Sequence of chain 2.C:
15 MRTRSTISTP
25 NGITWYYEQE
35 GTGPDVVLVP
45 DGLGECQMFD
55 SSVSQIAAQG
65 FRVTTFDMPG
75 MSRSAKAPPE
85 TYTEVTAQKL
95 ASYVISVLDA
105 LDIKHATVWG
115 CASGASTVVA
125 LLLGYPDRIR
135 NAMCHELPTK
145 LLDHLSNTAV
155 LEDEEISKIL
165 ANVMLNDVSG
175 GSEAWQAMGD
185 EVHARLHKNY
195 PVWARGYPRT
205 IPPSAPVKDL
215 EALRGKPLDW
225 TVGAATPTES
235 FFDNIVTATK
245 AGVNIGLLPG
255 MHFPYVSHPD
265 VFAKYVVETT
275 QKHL

The small molecule below binds the protein below.
Small molecule (SMILES): C[C@H]1CCCC(=O)CCC/C=C/c2cc(O)cc(O)c2C(=O)O1

Binding-site contacts:
Ligand atom O10 contacts residue HIS256 of chain 2.C at 3.8 Å.
Ligand atom C1 contacts residue ALA116 of chain 2.C at 4.0 Å (hydrophobic).
Ligand atom C4 contacts residue PRO142 of chain 2.C at 3.8 Å (hydrophobic).
Ligand atom O2 contacts residue TRP197 of chain 2.C at 3.0 Å (h-bond).
Ligand atom O10 contacts residue TRP197 of chain 2.C at 3.7 Å.
Ligand atom C12 contacts residue ALA116 of chain 2.C at 3.4 Å (hydrophobic).
Ligand atom C8P contacts residue MET168 of chain 2.C at 3.9 Å (hydrophobic).
Ligand atom C4P contacts residue LEU149 of chain 2.C at 4.0 Å (hydrophobic).
Ligand atom C4 contacts residue PRO202 of chain 2.C at 4.0 Å (hydrophobic).
Ligand atom O2 contacts residue SER117 of chain 2.C at 3.3 Å (h-bond).
Ligand atom O4 contacts residue PRO202 of chain 2.C at 3.4 Å.
Ligand atom C4 contacts residue ILE205 of chain 2.C at 4.0 Å (hydrophobic).
Ligand atom C10 contacts residue ASP45 of chain 2.C at 3.7 Å.
Ligand atom O12 contacts residue TRP197 of chain 2.C at 4.0 Å.
Ligand atom O6P contacts residue LEU149 of chain 2.C at 3.4 Å.
Ligand atom C11 contacts residue ASP45 of chain 2.C at 3.3 Å.
Ligand atom O4 contacts residue ILE205 of chain 2.C at 3.7 Å.
Ligand atom C9P contacts residue MET168 of chain 2.C at 3.5 Å (hydrophobic).
Ligand atom C11 contacts residue TRP197 of chain 2.C at 3.5 Å (hydrophobic).
Ligand atom C12 contacts residue TRP197 of chain 2.C at 3.8 Å (hydrophobic).
Ligand atom C3 contacts residue TYR201 of chain 2.C at 4.0 Å (hydrophobic).
Ligand atom C11 contacts residue LEU47 of chain 2.C at 3.9 Å (hydrophobic).
Ligand atom O2 contacts residue GLY46 of chain 2.C at 3.4 Å.
Ligand atom C8P contacts residue HIS256 of chain 2.C at 3.9 Å.
Ligand atom C3P contacts residue PHE235 of chain 2.C at 3.3 Å (hydrophobic).
Ligand atom C7P contacts residue VAL172 of chain 2.C at 4.0 Å (hydrophobic).
Ligand atom O2 contacts residue TYR201 of chain 2.C at 3.6 Å.
Ligand atom O12 contacts residue ASP45 of chain 2.C at 4.0 Å.
Ligand atom C5 contacts residue PRO142 of chain 2.C at 3.5 Å (hydrophobic).
Ligand atom O12 contacts residue GLY46 of chain 2.C at 3.0 Å (h-bond).
Ligand atom C7P contacts residue MET168 of chain 2.C at 3.5 Å (hydrophobic).
Ligand atom C6 contacts residue PRO142 of chain 2.C at 4.0 Å (hydrophobic).
Ligand atom O12 contacts residue ALA116 of chain 2.C at 3.2 Å.
Ligand atom C2 contacts residue TRP197 of chain 2.C at 3.6 Å (hydrophobic).
Ligand atom O4 contacts residue PRO142 of chain 2.C at 3.9 Å.
Ligand atom C3 contacts residue ILE205 of chain 2.C at 3.7 Å (hydrophobic).
Ligand atom O4 contacts residue PRO206 of chain 2.C at 3.1 Å.
Ligand atom O12 contacts residue SER117 of chain 2.C at 3.5 Å (h-bond).
Ligand atom C6 contacts residue TRP197 of chain 2.C at 4.0 Å (hydrophobic).
Ligand atom C1 contacts residue TRP197 of chain 2.C at 3.5 Å (hydrophobic).